Sequence of chain 1.B:
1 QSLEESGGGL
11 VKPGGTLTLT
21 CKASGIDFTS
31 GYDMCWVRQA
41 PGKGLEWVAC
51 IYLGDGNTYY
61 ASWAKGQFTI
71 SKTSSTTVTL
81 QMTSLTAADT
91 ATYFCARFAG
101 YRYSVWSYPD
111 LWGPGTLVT

A protein and the small-molecule ligand that binds it are described below.
Small molecule (SMILES): CC(=O)N[C@H]1[C@H](O[C@H]2[C@H](O)[C@@H](NC(C)=O)CO[C@@H]2CO)O[C@H](CO)[C@@H](O[C@@H]2O[C@H](CO[C@H]3O[C@H](CO)[C@@H](O)[C@H](O)[C@@H]3O)[C@@H](O)[C@H](O[C@H]3O[C@H](CO)[C@@H](O)[C@H](O)[C@@H]3O[C@H]3O[C@H](CO)[C@@H](O)[C@H](O)[C@@H]3O[C@H]3O[C@H](CO)[C@@H](O)[C@H](O)[C@@H]3O)[C@@H]2O)[C@@H]1O

Sequence of chain 1.A:
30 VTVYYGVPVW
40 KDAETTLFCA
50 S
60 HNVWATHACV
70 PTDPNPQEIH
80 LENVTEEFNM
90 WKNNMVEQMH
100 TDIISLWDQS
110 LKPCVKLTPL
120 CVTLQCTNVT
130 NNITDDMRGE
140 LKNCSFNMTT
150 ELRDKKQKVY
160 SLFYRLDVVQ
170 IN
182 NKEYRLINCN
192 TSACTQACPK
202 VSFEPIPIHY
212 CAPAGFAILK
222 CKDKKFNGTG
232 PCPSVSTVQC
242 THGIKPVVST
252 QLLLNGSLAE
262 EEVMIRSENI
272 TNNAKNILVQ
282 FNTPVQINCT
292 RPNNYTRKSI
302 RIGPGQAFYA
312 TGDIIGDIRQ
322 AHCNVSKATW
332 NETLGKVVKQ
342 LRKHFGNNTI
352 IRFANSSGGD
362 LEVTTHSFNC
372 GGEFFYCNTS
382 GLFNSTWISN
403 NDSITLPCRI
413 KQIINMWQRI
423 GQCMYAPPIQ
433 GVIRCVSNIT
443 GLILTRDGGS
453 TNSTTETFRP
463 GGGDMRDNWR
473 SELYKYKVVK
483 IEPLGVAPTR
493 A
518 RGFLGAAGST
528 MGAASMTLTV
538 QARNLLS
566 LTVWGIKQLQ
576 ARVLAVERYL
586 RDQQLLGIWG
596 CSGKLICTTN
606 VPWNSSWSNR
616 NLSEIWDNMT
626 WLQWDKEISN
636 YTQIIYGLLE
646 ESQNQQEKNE

Sequence of chain 1.C:
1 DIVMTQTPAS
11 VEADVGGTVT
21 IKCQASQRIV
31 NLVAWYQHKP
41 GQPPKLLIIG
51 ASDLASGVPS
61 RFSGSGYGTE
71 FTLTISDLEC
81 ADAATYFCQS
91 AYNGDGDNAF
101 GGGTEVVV

Binding-site contacts:
Ligand atom O2 contacts residue TYR52 of chain 1.B at 3.9 Å.
Ligand atom O6 contacts residue VAL105 of chain 1.B at 3.7 Å.
Ligand atom O5 contacts residue THR230 of chain 1.A at 3.3 Å (h-bond).
Ligand atom O3 contacts residue TYR52 of chain 1.B at 3.4 Å (h-bond).
Ligand atom C6 contacts residue NAG1 of chain 1.M at 3.6 Å.
Ligand atom O6 contacts residue ASN93 of chain 1.C at 3.4 Å (h-bond).
Ligand atom O6 contacts residue NAG1 of chain 1.M at 3.8 Å.
Ligand atom N2 contacts residue ASN228 of chain 1.A at 2.7 Å (h-bond).
Ligand atom C7 contacts residue ASN228 of chain 1.A at 3.6 Å.
Ligand atom C4 contacts residue SER104 of chain 1.B at 3.6 Å.
Ligand atom C8 contacts residue HIS345 of chain 1.A at 3.8 Å.
Ligand atom O2 contacts residue TYR59 of chain 1.B at 3.9 Å.
Ligand atom O6 contacts residue THR272 of chain 1.A at 3.8 Å.
Ligand atom O3 contacts residue GLY31 of chain 1.B at 3.9 Å.
Ligand atom C6 contacts residue THR272 of chain 1.A at 3.5 Å.
Ligand atom O4 contacts residue VAL105 of chain 1.B at 3.1 Å (h-bond).
Ligand atom O5 contacts residue TYR59 of chain 1.B at 3.6 Å.
Ligand atom O6 contacts residue SER104 of chain 1.B at 3.8 Å.
Ligand atom C6 contacts residue SER104 of chain 1.B at 3.4 Å.
Ligand atom O3 contacts residue VAL105 of chain 1.B at 3.6 Å (h-bond).
Ligand atom C5 contacts residue THR230 of chain 1.A at 3.8 Å.
Ligand atom C6 contacts residue NAG2 of chain 1.M at 3.7 Å.
Ligand atom C6 contacts residue NAG1 of chain 1.M at 3.9 Å.
Ligand atom O7 contacts residue HIS345 of chain 1.A at 3.3 Å.
Ligand atom O7 contacts residue NAG2 of chain 1.M at 3.6 Å.
Ligand atom O5 contacts residue ASN228 of chain 1.A at 2.5 Å (h-bond).
Ligand atom C2 contacts residue ASN228 of chain 1.A at 2.4 Å.
Ligand atom C8 contacts residue ILE271 of chain 1.A at 3.9 Å (hydrophobic).
Ligand atom C5 contacts residue NAG1 of chain 1.M at 3.8 Å.
Ligand atom C3 contacts residue ASN228 of chain 1.A at 3.7 Å.
Ligand atom O4 contacts residue ASN57 of chain 1.B at 3.7 Å.
Ligand atom C1 contacts residue TYR52 of chain 1.B at 3.8 Å (hydrophobic).
Ligand atom C6 contacts residue TYR59 of chain 1.B at 3.7 Å (hydrophobic).
Ligand atom C5 contacts residue ASN228 of chain 1.A at 3.7 Å.
Ligand atom O3 contacts residue NAG2 of chain 1.M at 3.9 Å.
Ligand atom C2 contacts residue TYR52 of chain 1.B at 3.9 Å (hydrophobic).
Ligand atom O4 contacts residue ASN93 of chain 1.C at 2.8 Å (h-bond).
Ligand atom C4 contacts residue ASN93 of chain 1.C at 3.6 Å.
Ligand atom C1 contacts residue ASN228 of chain 1.A at 1.4 Å.
Ligand atom O3 contacts residue ASN93 of chain 1.C at 3.1 Å (h-bond).